Sequence of chain 1.B:
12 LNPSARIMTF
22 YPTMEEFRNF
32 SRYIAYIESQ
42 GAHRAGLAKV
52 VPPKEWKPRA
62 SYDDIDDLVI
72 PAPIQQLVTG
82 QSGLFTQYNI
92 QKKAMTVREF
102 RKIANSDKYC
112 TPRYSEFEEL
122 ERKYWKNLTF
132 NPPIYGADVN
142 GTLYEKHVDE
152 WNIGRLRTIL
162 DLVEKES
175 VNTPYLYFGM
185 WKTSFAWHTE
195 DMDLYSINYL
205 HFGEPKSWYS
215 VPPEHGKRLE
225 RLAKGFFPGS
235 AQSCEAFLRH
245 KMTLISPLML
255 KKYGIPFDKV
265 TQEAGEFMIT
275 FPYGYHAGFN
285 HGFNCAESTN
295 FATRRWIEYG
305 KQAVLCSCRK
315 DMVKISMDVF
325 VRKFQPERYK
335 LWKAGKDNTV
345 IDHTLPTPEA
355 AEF

Binding-site contacts:
Ligand atom C7 contacts residue NI1 of chain 1.G at 3.1 Å.
Ligand atom C10 contacts residue ASN294 of chain 1.B at 3.4 Å.
Ligand atom C4 contacts residue HIS280 of chain 1.B at 3.9 Å.
Ligand atom C2 contacts residue PHE189 of chain 1.B at 3.8 Å (hydrophobic).
Ligand atom C13 contacts residue SER292 of chain 1.B at 3.1 Å.
Ligand atom O1 contacts residue LYS210 of chain 1.B at 2.8 Å (salt-bridge).
Ligand atom C3 contacts residue TRP212 of chain 1.B at 3.8 Å (hydrophobic).
Ligand atom N1 contacts residue HIS192 of chain 1.B at 3.3 Å (h-bond).
Ligand atom N2 contacts residue HIS192 of chain 1.B at 3.5 Å (h-bond).
Ligand atom C12 contacts residue TYR179 of chain 1.B at 3.8 Å (hydrophobic).
Ligand atom C1 contacts residue PHE189 of chain 1.B at 3.8 Å (hydrophobic).
Ligand atom C4 contacts residue PHE189 of chain 1.B at 3.5 Å (hydrophobic).
Ligand atom C5 contacts residue NI1 of chain 1.G at 3.1 Å.
Ligand atom O2 contacts residue TYR136 of chain 1.B at 2.5 Å (h-bond).
Ligand atom O2 contacts residue PHE189 of chain 1.B at 3.6 Å.
Ligand atom C9 contacts residue GLU194 of chain 1.B at 3.3 Å.
Ligand atom N2 contacts residue GLU194 of chain 1.B at 3.1 Å (salt-bridge).
Ligand atom C11 contacts residue TYR179 of chain 1.B at 3.7 Å (hydrophobic).
Ligand atom O2 contacts residue TYR181 of chain 1.B at 3.7 Å.
Ligand atom C6 contacts residue NI1 of chain 1.G at 3.1 Å.
Ligand atom N1 contacts residue HIS280 of chain 1.B at 3.8 Å.
Ligand atom C8 contacts residue GLU194 of chain 1.B at 3.7 Å.
Ligand atom C1 contacts residue LYS210 of chain 1.B at 3.8 Å.
Ligand atom N1 contacts residue NI1 of chain 1.G at 2.2 Å (h-bond).
Ligand atom C6 contacts residue HIS192 of chain 1.B at 3.6 Å.
Ligand atom C4 contacts residue TRP212 of chain 1.B at 3.7 Å (hydrophobic).
Ligand atom C1 contacts residue TYR136 of chain 1.B at 3.2 Å (hydrophobic).
Ligand atom C7 contacts residue GLU194 of chain 1.B at 3.3 Å.
Ligand atom O1 contacts residue TYR136 of chain 1.B at 3.2 Å (h-bond).
Ligand atom C4 contacts residue NI1 of chain 1.G at 3.1 Å.
Ligand atom C9 contacts residue ASN294 of chain 1.B at 3.0 Å.
Ligand atom C3 contacts residue PHE189 of chain 1.B at 3.4 Å (hydrophobic).
Ligand atom C12 contacts residue TYR181 of chain 1.B at 3.4 Å (hydrophobic).
Ligand atom C8 contacts residue SER292 of chain 1.B at 3.8 Å.
Ligand atom C12 contacts residue SER292 of chain 1.B at 3.7 Å.
Ligand atom N2 contacts residue NI1 of chain 1.G at 2.5 Å (h-bond).
Ligand atom C5 contacts residue HIS192 of chain 1.B at 3.8 Å.
Ligand atom C10 contacts residue THR293 of chain 1.B at 3.9 Å.
Ligand atom O1 contacts residue ASN202 of chain 1.B at 3.6 Å.
Ligand atom C13 contacts residue TYR181 of chain 1.B at 3.1 Å (hydrophobic).

The protein below binds the small molecule below.
Small molecule (SMILES): O=C(O)c1ccnc(CNCc2ccccc2)c1